Binding-site contacts:
Ligand atom NH1 contacts residue ACT1 of chain 1.D at 2.9 Å (h-bond).
Ligand atom OG contacts residue THR69 of chain 1.A at 3.4 Å.
Ligand atom CA contacts residue TYR7 of chain 1.A at 3.1 Å (hydrophobic).
Ligand atom C contacts residue TYR7 of chain 1.A at 3.1 Å (hydrophobic).
Ligand atom N contacts residue ASN63 of chain 1.A at 3.0 Å (h-bond).
Ligand atom N contacts residue SER77 of chain 1.A at 3.1 Å (h-bond).
Ligand atom N contacts residue GLU152 of chain 1.A at 3.2 Å (salt-bridge).
Ligand atom OH contacts residue SER116 of chain 1.A at 2.7 Å (h-bond).
Ligand atom OG contacts residue ASN70 of chain 1.A at 2.7 Å (h-bond).
Ligand atom O contacts residue TYR159 of chain 1.A at 2.8 Å (h-bond).
Ligand atom OG1 contacts residue ASN63 of chain 1.A at 3.0 Å (h-bond).
Ligand atom CA contacts residue SER77 of chain 1.A at 3.5 Å.
Ligand atom O contacts residue ACT1 of chain 1.D at 3.5 Å (h-bond).
Ligand atom O contacts residue TYR84 of chain 1.A at 3.2 Å (h-bond).
Ligand atom CB contacts residue ASN70 of chain 1.A at 3.5 Å.
Ligand atom NH2 contacts residue TYR99 of chain 1.A at 3.4 Å.
Ligand atom NH2 contacts residue ACT1 of chain 1.D at 3.1 Å (h-bond).
Ligand atom N contacts residue TYR171 of chain 1.A at 2.6 Å (h-bond).
Ligand atom CG2 contacts residue ASN63 of chain 1.A at 3.1 Å.
Ligand atom OG contacts residue GLU76 of chain 1.A at 3.0 Å (salt-bridge).
Ligand atom O contacts residue ILE66 of chain 1.A at 3.3 Å.
Ligand atom CB contacts residue LEU81 of chain 1.A at 3.5 Å (hydrophobic).
Ligand atom N contacts residue TYR99 of chain 1.A at 3.0 Å (h-bond).
Ligand atom CD1 contacts residue SER77 of chain 1.A at 3.4 Å.
Ligand atom C contacts residue TYR84 of chain 1.A at 3.5 Å (hydrophobic).
Ligand atom O contacts residue TRP147 of chain 1.A at 3.0 Å (h-bond).
Ligand atom O contacts residue ARG62 of chain 1.A at 3.0 Å (salt-bridge).
Ligand atom OXT contacts residue THR143 of chain 1.A at 2.6 Å (h-bond).
Ligand atom N contacts residue ACT1 of chain 1.D at 2.8 Å (h-bond).
Ligand atom CG2 contacts residue TRP167 of chain 1.A at 3.4 Å (hydrophobic).
Ligand atom O contacts residue LYS146 of chain 1.A at 3.4 Å (salt-bridge).
Ligand atom N contacts residue TYR7 of chain 1.A at 2.9 Å (h-bond).
Ligand atom OXT contacts residue TYR84 of chain 1.A at 2.8 Å (h-bond).
Ligand atom CB contacts residue GLU152 of chain 1.A at 3.2 Å.
Ligand atom OH contacts residue ARG97 of chain 1.A at 3.3 Å.
Ligand atom OG1 contacts residue ARG62 of chain 1.A at 2.9 Å (salt-bridge).
Ligand atom O contacts residue TRP147 of chain 1.A at 3.4 Å (h-bond).
Ligand atom O contacts residue ASN80 of chain 1.A at 3.0 Å (h-bond).
Ligand atom O contacts residue TYR7 of chain 1.A at 3.5 Å (h-bond).
Ligand atom CA contacts residue TYR171 of chain 1.A at 3.5 Å (hydrophobic).

This protein binds this small molecule.
Small molecule (SMILES): CC(C)[C@H](NC(=O)[C@@H](N)[C@@H](C)O)C(=O)N[C@@H](CCCN=C(N)N)C(=O)N[C@@H](C)C(=O)N[C@@H](CO)C(=O)NCC(=O)N[C@@H](CC1=NC=NC1)C(=O)N[C@@H](CO)C(=O)N[C@@H](Cc1ccc(O)cc1)C(=O)O

Sequence of chain 1.A:
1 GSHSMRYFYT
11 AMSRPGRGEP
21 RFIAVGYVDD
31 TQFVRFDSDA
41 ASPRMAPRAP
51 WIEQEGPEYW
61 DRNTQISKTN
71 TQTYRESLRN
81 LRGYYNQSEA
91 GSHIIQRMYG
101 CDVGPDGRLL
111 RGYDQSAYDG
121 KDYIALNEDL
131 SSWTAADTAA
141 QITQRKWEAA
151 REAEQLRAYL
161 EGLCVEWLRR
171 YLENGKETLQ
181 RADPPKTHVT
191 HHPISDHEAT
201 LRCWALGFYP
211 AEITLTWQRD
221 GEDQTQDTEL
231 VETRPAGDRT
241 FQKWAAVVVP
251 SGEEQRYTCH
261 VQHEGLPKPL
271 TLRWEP